Sequence of chain 2.A:
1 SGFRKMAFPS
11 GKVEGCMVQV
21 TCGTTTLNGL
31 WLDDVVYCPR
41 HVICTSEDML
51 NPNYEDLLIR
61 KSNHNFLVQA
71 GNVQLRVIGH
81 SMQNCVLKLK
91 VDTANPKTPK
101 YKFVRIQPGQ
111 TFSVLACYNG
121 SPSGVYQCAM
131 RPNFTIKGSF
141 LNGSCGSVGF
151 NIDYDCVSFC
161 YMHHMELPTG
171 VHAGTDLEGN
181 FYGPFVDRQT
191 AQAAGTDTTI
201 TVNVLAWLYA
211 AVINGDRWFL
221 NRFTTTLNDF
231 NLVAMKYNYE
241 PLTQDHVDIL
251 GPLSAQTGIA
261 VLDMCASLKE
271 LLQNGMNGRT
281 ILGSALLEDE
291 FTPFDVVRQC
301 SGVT

Binding-site contacts:
Ligand atom C contacts residue SER1 of chain 1.A at 4.0 Å.
Ligand atom N2 contacts residue PRO168 of chain 2.A at 4.4 Å.
Ligand atom C1 contacts residue ASN142 of chain 2.A at 3.2 Å.
Ligand atom C2 contacts residue ASN142 of chain 2.A at 3.6 Å.
Ligand atom C11 contacts residue GLU166 of chain 2.A at 3.3 Å.
Ligand atom C6 contacts residue ASN142 of chain 2.A at 4.3 Å.
Ligand atom C12 contacts residue GLU166 of chain 2.A at 3.2 Å.
Ligand atom O1 contacts residue LEU167 of chain 2.A at 3.4 Å.
Ligand atom S contacts residue GLU166 of chain 2.A at 3.4 Å (salt-bridge).
Ligand atom C10 contacts residue GLU166 of chain 2.A at 4.2 Å.
Ligand atom C12 contacts residue LEU167 of chain 2.A at 4.1 Å (hydrophobic).
Ligand atom O contacts residue GLN189 of chain 2.A at 3.5 Å.
Ligand atom C9 contacts residue ASN142 of chain 2.A at 4.2 Å.
Ligand atom O1 contacts residue PRO168 of chain 2.A at 3.0 Å (h-bond).
Ligand atom C contacts residue GLU166 of chain 2.A at 3.7 Å.
Ligand atom N1 contacts residue GLU166 of chain 2.A at 3.8 Å.
Ligand atom N contacts residue ASN142 of chain 2.A at 4.1 Å.
Ligand atom C8 contacts residue GLU166 of chain 2.A at 4.5 Å.
Ligand atom C7 contacts residue ASN142 of chain 2.A at 3.3 Å.
Ligand atom O1 contacts residue GLU166 of chain 2.A at 3.4 Å (salt-bridge).
Ligand atom S contacts residue PRO168 of chain 2.A at 4.3 Å.
Ligand atom N2 contacts residue LEU167 of chain 2.A at 4.5 Å.
Ligand atom N2 contacts residue GLU166 of chain 2.A at 2.9 Å (salt-bridge).
Ligand atom S contacts residue LEU167 of chain 2.A at 4.5 Å.

Sequence of chain 1.A:
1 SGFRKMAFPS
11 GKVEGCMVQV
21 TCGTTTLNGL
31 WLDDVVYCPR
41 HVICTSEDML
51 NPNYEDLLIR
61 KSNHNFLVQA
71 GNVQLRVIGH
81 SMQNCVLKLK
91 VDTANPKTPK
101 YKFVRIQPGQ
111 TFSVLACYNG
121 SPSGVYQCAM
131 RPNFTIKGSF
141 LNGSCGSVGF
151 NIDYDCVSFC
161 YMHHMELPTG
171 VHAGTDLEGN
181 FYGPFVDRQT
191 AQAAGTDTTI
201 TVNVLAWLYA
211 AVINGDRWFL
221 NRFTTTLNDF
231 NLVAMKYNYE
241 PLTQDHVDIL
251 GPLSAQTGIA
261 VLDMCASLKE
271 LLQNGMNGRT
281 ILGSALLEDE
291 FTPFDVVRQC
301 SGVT

A small-molecule ligand and the protein it binds are described below.
Small molecule (SMILES): CN(Cc1ccc(Cl)c(Cl)c1)c1ccc(S(N)(=O)=O)cn1